Sequence of chain 1.B:
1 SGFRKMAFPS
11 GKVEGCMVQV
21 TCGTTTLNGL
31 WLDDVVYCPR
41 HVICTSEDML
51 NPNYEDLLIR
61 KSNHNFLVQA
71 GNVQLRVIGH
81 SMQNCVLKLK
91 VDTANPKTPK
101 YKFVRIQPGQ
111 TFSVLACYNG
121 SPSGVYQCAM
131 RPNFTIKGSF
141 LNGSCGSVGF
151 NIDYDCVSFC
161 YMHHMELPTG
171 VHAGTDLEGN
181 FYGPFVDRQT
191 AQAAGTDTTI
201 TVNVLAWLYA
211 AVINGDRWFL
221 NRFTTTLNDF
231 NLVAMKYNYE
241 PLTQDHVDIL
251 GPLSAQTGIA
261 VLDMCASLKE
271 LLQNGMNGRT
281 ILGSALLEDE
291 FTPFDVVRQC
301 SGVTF

Binding-site contacts:
Ligand atom C24 contacts residue HIS41 of chain 1.B at 3.9 Å.
Ligand atom C20 contacts residue ASN142 of chain 1.B at 3.1 Å.
Ligand atom C4 contacts residue THR190 of chain 1.B at 3.5 Å.
Ligand atom N16 contacts residue HIS164 of chain 1.B at 3.1 Å (h-bond).
Ligand atom C1 contacts residue GLN192 of chain 1.B at 3.9 Å.
Ligand atom C22 contacts residue CYS145 of chain 1.B at 1.8 Å (hydrophobic).
Ligand atom O33 contacts residue SER144 of chain 1.B at 3.5 Å (h-bond).
Ligand atom C4 contacts residue GLN189 of chain 1.B at 4.0 Å.
Ligand atom O8 contacts residue GLU166 of chain 1.B at 3.3 Å (salt-bridge).
Ligand atom O32 contacts residue MET165 of chain 1.B at 3.3 Å.
Ligand atom C15 contacts residue HIS164 of chain 1.B at 3.9 Å.
Ligand atom C2 contacts residue ALA191 of chain 1.B at 3.8 Å (hydrophobic).
Ligand atom C2 contacts residue GLN192 of chain 1.B at 3.4 Å.
Ligand atom C26 contacts residue MET165 of chain 1.B at 3.8 Å (hydrophobic).
Ligand atom C11 contacts residue GLU166 of chain 1.B at 3.9 Å.
Ligand atom C9 contacts residue GLU166 of chain 1.B at 3.5 Å.
Ligand atom C1 contacts residue ALA191 of chain 1.B at 3.7 Å (hydrophobic).
Ligand atom C3 contacts residue THR190 of chain 1.B at 3.1 Å.
Ligand atom O33 contacts residue GLY143 of chain 1.B at 3.4 Å (h-bond).
Ligand atom C18 contacts residue SER144 of chain 1.B at 3.9 Å.
Ligand atom O8 contacts residue MET165 of chain 1.B at 3.8 Å.
Ligand atom C2 contacts residue THR190 of chain 1.B at 3.4 Å.
Ligand atom C14 contacts residue HIS164 of chain 1.B at 3.6 Å.
Ligand atom C18 contacts residue HIS163 of chain 1.B at 4.0 Å.
Ligand atom C18 contacts residue CYS145 of chain 1.B at 3.0 Å (hydrophobic).
Ligand atom C24 contacts residue GLN189 of chain 1.B at 3.8 Å.
Ligand atom C2 contacts residue PRO168 of chain 1.B at 4.0 Å (hydrophobic).
Ligand atom O33 contacts residue CYS145 of chain 1.B at 2.8 Å (h-bond).
Ligand atom C25 contacts residue GLN189 of chain 1.B at 3.9 Å.
Ligand atom C26 contacts residue HIS164 of chain 1.B at 3.9 Å.
Ligand atom C7 contacts residue THR190 of chain 1.B at 3.3 Å.
Ligand atom N13 contacts residue GLN189 of chain 1.B at 3.2 Å (h-bond).
Ligand atom O31 contacts residue GLN189 of chain 1.B at 3.4 Å.
Ligand atom N10 contacts residue GLU166 of chain 1.B at 3.0 Å (salt-bridge).
Ligand atom C17 contacts residue CYS145 of chain 1.B at 2.6 Å (hydrophobic).
Ligand atom C21 contacts residue HIS163 of chain 1.B at 3.7 Å.
Ligand atom N16 contacts residue CYS145 of chain 1.B at 2.9 Å (h-bond).
Ligand atom O32 contacts residue GLU166 of chain 1.B at 2.9 Å (salt-bridge).
Ligand atom C27 contacts residue HIS41 of chain 1.B at 3.8 Å.
Ligand atom C21 contacts residue GLU166 of chain 1.B at 3.8 Å.

A protein and the small-molecule ligand that binds it are described below.
Small molecule (SMILES): CC(C)C[C@@H](CO)NC(=O)[C@H](CC(C)C)NC(=O)[C@H](CC(C)C)NC(=O)OCc1ccccc1